A small-molecule ligand and the protein it binds are described below.
Small molecule (SMILES): CCc1c(C(=O)NCc2cccc(Cl)c2)[nH]c(C)c1C(C)=O

Sequence of chain 1.B:
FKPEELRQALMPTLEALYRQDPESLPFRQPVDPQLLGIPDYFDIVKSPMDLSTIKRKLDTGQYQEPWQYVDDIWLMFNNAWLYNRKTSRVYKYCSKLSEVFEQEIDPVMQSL

Binding-site contacts:
Ligand atom C5 contacts residue LEU45 of chain 1.B at 4.0 Å (hydrophobic).
Ligand atom O1 contacts residue PRO35 of chain 1.B at 3.6 Å.
Ligand atom C contacts residue PRO35 of chain 1.B at 3.7 Å (hydrophobic).
Ligand atom C contacts residue VAL99 of chain 1.B at 3.8 Å (hydrophobic).
Ligand atom C5 contacts residue VAL99 of chain 1.B at 4.0 Å (hydrophobic).
Ligand atom O contacts residue VAL99 of chain 1.B at 3.9 Å.
Ligand atom C15 contacts residue PRO35 of chain 1.B at 3.9 Å (hydrophobic).
Ligand atom C contacts residue VAL40 of chain 1.B at 3.7 Å (hydrophobic).
Ligand atom C2 contacts residue VAL99 of chain 1.B at 3.9 Å (hydrophobic).
Ligand atom C14 contacts residue PRO35 of chain 1.B at 3.8 Å (hydrophobic).
Ligand atom C14 contacts residue LEU34 of chain 1.B at 3.6 Å (hydrophobic).
Ligand atom CL contacts residue ARG98 of chain 1.B at 3.5 Å.
Ligand atom C8 contacts residue PRO35 of chain 1.B at 3.9 Å (hydrophobic).
Ligand atom C2 contacts residue VAL40 of chain 1.B at 4.0 Å (hydrophobic).
Ligand atom C9 contacts residue LEU45 of chain 1.B at 3.9 Å (hydrophobic).
Ligand atom C1 contacts residue VAL99 of chain 1.B at 3.9 Å (hydrophobic).
Ligand atom C4 contacts residue TYR92 of chain 1.B at 3.5 Å (hydrophobic).
Ligand atom C4 contacts residue ASN93 of chain 1.B at 3.7 Å.
Ligand atom C1 contacts residue VAL40 of chain 1.B at 3.8 Å (hydrophobic).
Ligand atom CL contacts residue TYR102 of chain 1.B at 4.0 Å.
Ligand atom C4 contacts residue TYR50 of chain 1.B at 3.8 Å (hydrophobic).
Ligand atom C7 contacts residue ASN93 of chain 1.B at 3.9 Å.
Ligand atom C6 contacts residue LEU45 of chain 1.B at 3.7 Å (hydrophobic).
Ligand atom CL contacts residue PRO35 of chain 1.B at 3.7 Å.
Ligand atom C13 contacts residue LEU34 of chain 1.B at 4.0 Å (hydrophobic).
Ligand atom C9 contacts residue PRO35 of chain 1.B at 4.1 Å (hydrophobic).
Ligand atom N1 contacts residue LEU45 of chain 1.B at 3.8 Å.
Ligand atom C8 contacts residue VAL99 of chain 1.B at 4.0 Å (hydrophobic).
Ligand atom C7 contacts residue EDO1 of chain 1.R at 3.9 Å.
Ligand atom C3 contacts residue ASN93 of chain 1.B at 3.5 Å.
Ligand atom C7 contacts residue VAL99 of chain 1.B at 3.8 Å (hydrophobic).
Ligand atom C8 contacts residue LEU45 of chain 1.B at 4.0 Å (hydrophobic).
Ligand atom O contacts residue ASN93 of chain 1.B at 2.8 Å (h-bond).
Ligand atom C4 contacts residue ILE47 of chain 1.B at 3.6 Å (hydrophobic).
Ligand atom C10 contacts residue LEU45 of chain 1.B at 3.5 Å (hydrophobic).
Ligand atom O1 contacts residue GLN38 of chain 1.B at 4.0 Å.
Ligand atom C1 contacts residue PRO35 of chain 1.B at 3.7 Å (hydrophobic).
Ligand atom N contacts residue PRO35 of chain 1.B at 2.9 Å (h-bond).
Ligand atom O contacts residue ALA89 of chain 1.B at 4.1 Å.
Ligand atom C1 contacts residue PHE36 of chain 1.B at 3.7 Å (hydrophobic).